Binding-site contacts:
Ligand atom O57 contacts residue THR217 of chain 1.F at 3.9 Å.
Ligand atom C18 contacts residue ARG89 of chain 1.F at 3.9 Å.
Ligand atom C17 contacts residue LEU120 of chain 1.F at 3.7 Å (hydrophobic).
Ligand atom C1 contacts residue LEU41 of chain 1.F at 3.4 Å (hydrophobic).
Ligand atom C3 contacts residue ALA45 of chain 1.F at 3.9 Å (hydrophobic).
Ligand atom O60 contacts residue LEU86 of chain 1.F at 3.8 Å.
Ligand atom O58 contacts residue CYS214 of chain 1.F at 3.3 Å.
Ligand atom C19 contacts residue PHE101 of chain 1.F at 3.9 Å (hydrophobic).
Ligand atom C18 contacts residue GLN48 of chain 1.F at 3.5 Å.
Ligand atom C10 contacts residue CYS214 of chain 1.F at 3.9 Å (hydrophobic).
Ligand atom C10 contacts residue MET79 of chain 1.F at 3.6 Å (hydrophobic).
Ligand atom C11 contacts residue ALA45 of chain 1.F at 3.6 Å (hydrophobic).
Ligand atom C1 contacts residue ALA45 of chain 1.F at 3.9 Å (hydrophobic).
Ligand atom C3 contacts residue ASN42 of chain 1.F at 3.8 Å.
Ligand atom C4 contacts residue ASN42 of chain 1.F at 3.1 Å.
Ligand atom O60 contacts residue GLN48 of chain 1.F at 3.5 Å (h-bond).
Ligand atom C12 contacts residue GLN48 of chain 1.F at 3.0 Å.
Ligand atom C8 contacts residue PHE213 of chain 1.F at 3.7 Å (hydrophobic).
Ligand atom C8 contacts residue LEU210 of chain 1.F at 3.8 Å (hydrophobic).
Ligand atom C13 contacts residue PHE213 of chain 1.F at 3.9 Å (hydrophobic).
Ligand atom O60 contacts residue PHE101 of chain 1.F at 3.5 Å.
Ligand atom C10 contacts residue TRP78 of chain 1.F at 3.8 Å (hydrophobic).
Ligand atom C23 contacts residue MET79 of chain 1.F at 3.8 Å (hydrophobic).
Ligand atom C12 contacts residue LEU44 of chain 1.F at 3.5 Å (hydrophobic).
Ligand atom C15 contacts residue ASN42 of chain 1.F at 3.6 Å.
Ligand atom C13 contacts residue MET117 of chain 1.F at 3.6 Å (hydrophobic).
Ligand atom O60 contacts residue ARG89 of chain 1.F at 2.8 Å (salt-bridge).
Ligand atom C3 contacts residue LEU41 of chain 1.F at 3.3 Å (hydrophobic).
Ligand atom C14 contacts residue ASN42 of chain 1.F at 3.8 Å.
Ligand atom C17 contacts residue CYS121 of chain 1.F at 3.6 Å (hydrophobic).
Ligand atom O57 contacts residue ASN42 of chain 1.F at 3.5 Å (h-bond).
Ligand atom C19 contacts residue LEU82 of chain 1.F at 3.8 Å (hydrophobic).
Ligand atom O59 contacts residue LEU210 of chain 1.F at 3.6 Å.
Ligand atom C18 contacts residue PHE101 of chain 1.F at 3.7 Å (hydrophobic).
Ligand atom C11 contacts residue LEU82 of chain 1.F at 3.5 Å (hydrophobic).
Ligand atom C14 contacts residue LEU38 of chain 1.F at 3.5 Å (hydrophobic).
Ligand atom C4 contacts residue LEU41 of chain 1.F at 3.7 Å (hydrophobic).
Ligand atom O57 contacts residue PHE228 of chain 1.F at 3.4 Å.
Ligand atom S61 contacts residue PHE101 of chain 1.F at 3.7 Å.
Ligand atom C7 contacts residue MET79 of chain 1.F at 3.9 Å (hydrophobic).

Sequence of chain 1.F:
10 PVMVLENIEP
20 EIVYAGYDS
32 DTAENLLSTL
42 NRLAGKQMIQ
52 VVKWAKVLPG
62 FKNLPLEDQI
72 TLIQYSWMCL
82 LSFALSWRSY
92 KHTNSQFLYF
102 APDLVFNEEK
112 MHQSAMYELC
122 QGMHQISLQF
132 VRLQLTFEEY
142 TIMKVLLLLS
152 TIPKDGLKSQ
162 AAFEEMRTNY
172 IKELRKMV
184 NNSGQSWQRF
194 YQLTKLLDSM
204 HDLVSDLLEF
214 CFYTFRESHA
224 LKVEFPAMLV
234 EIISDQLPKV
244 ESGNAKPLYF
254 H

The protein below binds the small molecule below.
Small molecule (SMILES): CC(=O)S[C@@H]1CC2=CC(=O)CC[C@]2(C)[C@H]2CC[C@@]3(C)[C@@H](CC[C@@]34CCC(=O)O4)[C@H]12